Binding-site contacts:
Ligand atom C13 contacts residue GLN284 of chain 1.A at 3.3 Å.
Ligand atom N12 contacts residue PHE287 of chain 1.A at 3.5 Å.
Ligand atom C18 contacts residue PHE287 of chain 1.A at 3.6 Å (hydrophobic).
Ligand atom N12 contacts residue GLN237 of chain 1.A at 3.8 Å.
Ligand atom C18 contacts residue ILE251 of chain 1.A at 3.6 Å (hydrophobic).
Ligand atom C11 contacts residue PHE287 of chain 1.A at 3.3 Å (hydrophobic).
Ligand atom C1 contacts residue PHE255 of chain 1.A at 3.8 Å (hydrophobic).
Ligand atom C15 contacts residue LEU234 of chain 1.A at 3.7 Å (hydrophobic).
Ligand atom C21 contacts residue PHE287 of chain 1.A at 3.6 Å (hydrophobic).
Ligand atom N12 contacts residue GLN284 of chain 1.A at 3.2 Å (h-bond).
Ligand atom C19 contacts residue TYR80 of chain 1.A at 3.4 Å (hydrophobic).
Ligand atom N14 contacts residue PHE287 of chain 1.A at 3.7 Å.
Ligand atom C11 contacts residue ILE251 of chain 1.A at 3.2 Å (hydrophobic).
Ligand atom N10 contacts residue ILE251 of chain 1.A at 3.3 Å.
Ligand atom N17 contacts residue GLN237 of chain 1.A at 3.1 Å (h-bond).
Ligand atom C15 contacts residue ILE251 of chain 1.A at 3.7 Å (hydrophobic).
Ligand atom N8 contacts residue PHE255 of chain 1.A at 3.5 Å.
Ligand atom N17 contacts residue PHE287 of chain 1.A at 3.6 Å.
Ligand atom C16 contacts residue ILE251 of chain 1.A at 3.5 Å (hydrophobic).
Ligand atom C26 contacts residue PHE287 of chain 1.A at 3.7 Å (hydrophobic).
Ligand atom C5 contacts residue LEU234 of chain 1.A at 3.8 Å (hydrophobic).
Ligand atom N12 contacts residue ILE251 of chain 1.A at 3.8 Å.
Ligand atom C6 contacts residue LEU195 of chain 1.A at 3.7 Å (hydrophobic).
Ligand atom C25 contacts residue PHE287 of chain 1.A at 3.6 Å (hydrophobic).
Ligand atom C26 contacts residue LEU283 of chain 1.A at 3.4 Å (hydrophobic).
Ligand atom C22 contacts residue MET272 of chain 1.A at 3.6 Å (hydrophobic).
Ligand atom N17 contacts residue ILE251 of chain 1.A at 3.4 Å.
Ligand atom C22 contacts residue PHE287 of chain 1.A at 3.7 Å (hydrophobic).
Ligand atom C27 contacts residue LEU283 of chain 1.A at 3.1 Å (hydrophobic).
Ligand atom C24 contacts residue ILE291 of chain 1.A at 3.4 Å (hydrophobic).
Ligand atom C24 contacts residue PHE287 of chain 1.A at 3.6 Å (hydrophobic).
Ligand atom C21 contacts residue MET272 of chain 1.A at 3.7 Å (hydrophobic).
Ligand atom C23 contacts residue PHE287 of chain 1.A at 3.7 Å (hydrophobic).
Ligand atom N10 contacts residue PHE287 of chain 1.A at 3.4 Å.
Ligand atom C20 contacts residue PHE287 of chain 1.A at 3.6 Å (hydrophobic).
Ligand atom C2 contacts residue PHE255 of chain 1.A at 3.7 Å (hydrophobic).
Ligand atom C13 contacts residue PHE287 of chain 1.A at 3.7 Å (hydrophobic).
Ligand atom C26 contacts residue MET272 of chain 1.A at 3.6 Å (hydrophobic).
Ligand atom C11 contacts residue GLN237 of chain 1.A at 3.8 Å.
Ligand atom C3 contacts residue PHE255 of chain 1.A at 3.8 Å (hydrophobic).

Sequence of chain 1.A:
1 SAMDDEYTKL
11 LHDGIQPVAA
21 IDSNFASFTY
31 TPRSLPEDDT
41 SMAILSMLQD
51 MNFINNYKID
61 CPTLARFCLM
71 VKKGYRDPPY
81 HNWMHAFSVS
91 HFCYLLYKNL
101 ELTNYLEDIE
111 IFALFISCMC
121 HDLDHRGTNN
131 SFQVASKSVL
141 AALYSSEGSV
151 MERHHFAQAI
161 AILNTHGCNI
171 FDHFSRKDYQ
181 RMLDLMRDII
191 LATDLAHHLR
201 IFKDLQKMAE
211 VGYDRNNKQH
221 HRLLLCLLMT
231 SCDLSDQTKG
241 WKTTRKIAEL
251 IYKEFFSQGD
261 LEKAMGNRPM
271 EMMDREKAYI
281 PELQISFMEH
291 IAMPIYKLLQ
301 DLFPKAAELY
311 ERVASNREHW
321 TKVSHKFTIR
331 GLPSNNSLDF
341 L

A protein and the small-molecule ligand that binds it are described below.
Small molecule (SMILES): Cc1cc(N2CCC[C@@H](C(=O)Nc3ccc4ccccc4c3)C2)n2ncnc2n1